Sequence of chain 1.B:
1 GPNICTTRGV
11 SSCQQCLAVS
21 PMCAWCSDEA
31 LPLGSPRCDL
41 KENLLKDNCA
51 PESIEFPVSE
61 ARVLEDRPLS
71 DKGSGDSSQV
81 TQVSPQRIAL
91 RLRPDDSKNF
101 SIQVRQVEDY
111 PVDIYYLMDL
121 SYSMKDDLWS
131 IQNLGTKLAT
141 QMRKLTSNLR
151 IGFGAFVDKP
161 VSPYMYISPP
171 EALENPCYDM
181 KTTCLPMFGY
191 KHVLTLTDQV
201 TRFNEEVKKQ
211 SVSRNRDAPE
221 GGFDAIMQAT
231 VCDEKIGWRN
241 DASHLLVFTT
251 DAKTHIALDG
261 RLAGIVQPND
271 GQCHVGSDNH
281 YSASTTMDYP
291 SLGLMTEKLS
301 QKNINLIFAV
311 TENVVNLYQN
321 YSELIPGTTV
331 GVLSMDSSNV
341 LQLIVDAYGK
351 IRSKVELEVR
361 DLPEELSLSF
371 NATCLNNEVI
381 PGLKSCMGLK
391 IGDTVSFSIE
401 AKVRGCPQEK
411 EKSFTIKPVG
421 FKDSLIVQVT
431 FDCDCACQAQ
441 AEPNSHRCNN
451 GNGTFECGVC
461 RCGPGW

Binding-site contacts:
Ligand atom O5 contacts residue ASN99 of chain 1.B at 2.3 Å (h-bond).
Ligand atom O7 contacts residue PHE100 of chain 1.B at 3.6 Å.
Ligand atom C7 contacts residue ASN99 of chain 1.B at 3.2 Å.
Ligand atom C8 contacts residue ASN99 of chain 1.B at 3.2 Å.
Ligand atom C2 contacts residue ASN99 of chain 1.B at 2.5 Å.
Ligand atom C7 contacts residue PHE100 of chain 1.B at 3.8 Å (hydrophobic).
Ligand atom O7 contacts residue SER101 of chain 1.B at 4.0 Å.
Ligand atom C5 contacts residue ASN99 of chain 1.B at 3.6 Å.
Ligand atom N2 contacts residue ASN99 of chain 1.B at 3.0 Å (h-bond).
Ligand atom C4 contacts residue ASN99 of chain 1.B at 4.2 Å.
Ligand atom C8 contacts residue PHE100 of chain 1.B at 3.9 Å (hydrophobic).
Ligand atom C3 contacts residue ASN99 of chain 1.B at 3.8 Å.
Ligand atom N2 contacts residue LYS98 of chain 1.B at 4.1 Å.
Ligand atom C1 contacts residue ASN99 of chain 1.B at 1.4 Å.
Ligand atom O7 contacts residue ASN99 of chain 1.B at 4.0 Å.
Ligand atom C8 contacts residue LYS98 of chain 1.B at 4.1 Å.

The small molecule below binds the protein below.
Small molecule (SMILES): CC(=O)N[C@@H]1[C@@H](O)[C@H](O)[C@@H](CO)O[C@H]1O